The small molecule below binds the protein below.
Small molecule (SMILES): C=C(C)[C@@H]1CCC(C)=C[C@H]1c1c(O)cc(CCCCC)cc1O

Sequence of chain 1.A:
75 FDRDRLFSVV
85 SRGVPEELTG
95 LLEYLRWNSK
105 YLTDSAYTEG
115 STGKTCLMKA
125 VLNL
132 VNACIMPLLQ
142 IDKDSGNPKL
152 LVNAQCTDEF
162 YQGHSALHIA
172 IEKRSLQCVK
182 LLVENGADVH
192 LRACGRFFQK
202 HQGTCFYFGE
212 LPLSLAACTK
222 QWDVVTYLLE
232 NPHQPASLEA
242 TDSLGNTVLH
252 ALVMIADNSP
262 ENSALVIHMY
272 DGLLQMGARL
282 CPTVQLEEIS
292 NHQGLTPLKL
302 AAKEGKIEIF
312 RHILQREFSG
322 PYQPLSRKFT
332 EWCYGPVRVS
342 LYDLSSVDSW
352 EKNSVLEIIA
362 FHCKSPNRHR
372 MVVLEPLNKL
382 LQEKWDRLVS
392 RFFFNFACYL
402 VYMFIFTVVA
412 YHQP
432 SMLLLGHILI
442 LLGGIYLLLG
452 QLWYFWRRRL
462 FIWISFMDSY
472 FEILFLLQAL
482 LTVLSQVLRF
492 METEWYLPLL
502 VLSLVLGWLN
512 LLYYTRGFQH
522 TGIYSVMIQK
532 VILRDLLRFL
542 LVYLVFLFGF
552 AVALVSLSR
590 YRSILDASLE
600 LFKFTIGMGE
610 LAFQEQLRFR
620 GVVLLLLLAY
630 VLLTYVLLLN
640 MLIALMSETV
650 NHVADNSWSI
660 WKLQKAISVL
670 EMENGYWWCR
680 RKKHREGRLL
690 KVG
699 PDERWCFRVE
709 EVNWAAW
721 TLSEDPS

Sequence of chain 1.B:
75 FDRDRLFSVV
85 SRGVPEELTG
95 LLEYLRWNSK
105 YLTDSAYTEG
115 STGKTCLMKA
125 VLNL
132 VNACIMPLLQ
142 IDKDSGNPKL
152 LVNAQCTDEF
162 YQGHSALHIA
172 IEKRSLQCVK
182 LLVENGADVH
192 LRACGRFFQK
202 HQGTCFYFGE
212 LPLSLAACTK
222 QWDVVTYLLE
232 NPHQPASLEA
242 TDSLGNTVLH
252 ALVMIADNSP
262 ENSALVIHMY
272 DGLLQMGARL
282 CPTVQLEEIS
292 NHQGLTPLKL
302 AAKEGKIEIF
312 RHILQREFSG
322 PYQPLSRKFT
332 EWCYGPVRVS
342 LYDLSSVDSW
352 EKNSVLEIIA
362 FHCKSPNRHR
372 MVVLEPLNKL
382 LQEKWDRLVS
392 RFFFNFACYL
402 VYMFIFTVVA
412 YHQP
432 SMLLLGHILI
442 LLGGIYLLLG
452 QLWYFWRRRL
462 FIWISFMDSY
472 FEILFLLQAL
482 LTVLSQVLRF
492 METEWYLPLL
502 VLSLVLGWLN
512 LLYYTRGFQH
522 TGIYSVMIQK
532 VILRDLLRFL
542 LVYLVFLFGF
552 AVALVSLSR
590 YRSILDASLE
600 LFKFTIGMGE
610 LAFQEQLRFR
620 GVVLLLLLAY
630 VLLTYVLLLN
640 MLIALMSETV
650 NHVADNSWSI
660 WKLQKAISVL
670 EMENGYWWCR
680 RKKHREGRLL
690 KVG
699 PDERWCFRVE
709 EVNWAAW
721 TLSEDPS

Binding-site contacts:
Ligand atom C03 contacts residue MET640 of chain 1.B at 4.0 Å (hydrophobic).
Ligand atom C14 contacts residue TYR634 of chain 1.A at 4.2 Å (hydrophobic).
Ligand atom C15 contacts residue VAL635 of chain 1.A at 4.0 Å (hydrophobic).
Ligand atom C03 contacts residue TYR634 of chain 1.A at 3.9 Å (hydrophobic).
Ligand atom C17 contacts residue LEU541 of chain 1.B at 3.6 Å (hydrophobic).
Ligand atom O02 contacts residue LEU537 of chain 1.B at 2.9 Å (h-bond).
Ligand atom C15 contacts residue LEU537 of chain 1.B at 3.9 Å (hydrophobic).
Ligand atom C17 contacts residue LEU537 of chain 1.B at 3.5 Å (hydrophobic).
Ligand atom C07 contacts residue LEU541 of chain 1.B at 4.3 Å (hydrophobic).
Ligand atom C11 contacts residue LEU631 of chain 1.A at 3.5 Å (hydrophobic).
Ligand atom C21 contacts residue LEU631 of chain 1.A at 3.9 Å (hydrophobic).
Ligand atom C16 contacts residue LEU631 of chain 1.A at 3.4 Å (hydrophobic).
Ligand atom C11 contacts residue VAL635 of chain 1.A at 3.9 Å (hydrophobic).
Ligand atom C12 contacts residue LEU541 of chain 1.B at 3.9 Å (hydrophobic).
Ligand atom C05 contacts residue PHE540 of chain 1.B at 3.9 Å (hydrophobic).
Ligand atom C14 contacts residue LEU537 of chain 1.B at 4.2 Å (hydrophobic).
Ligand atom C06 contacts residue LEU637 of chain 1.B at 4.0 Å (hydrophobic).
Ligand atom C19 contacts residue PHE540 of chain 1.B at 3.7 Å (hydrophobic).
Ligand atom C13 contacts residue TYR544 of chain 1.B at 3.7 Å (hydrophobic).
Ligand atom C22 contacts residue LEU632 of chain 1.A at 4.2 Å (hydrophobic).
Ligand atom C05 contacts residue LEU637 of chain 1.B at 4.0 Å (hydrophobic).
Ligand atom C19 contacts residue MET640 of chain 1.B at 3.1 Å (hydrophobic).
Ligand atom C06 contacts residue TYR634 of chain 1.A at 4.0 Å (hydrophobic).
Ligand atom C21 contacts residue LEU632 of chain 1.A at 3.8 Å (hydrophobic).
Ligand atom C10 contacts residue LEU537 of chain 1.B at 4.2 Å (hydrophobic).
Ligand atom C14 contacts residue MET640 of chain 1.B at 4.0 Å (hydrophobic).
Ligand atom C07 contacts residue LEU631 of chain 1.A at 3.8 Å (hydrophobic).
Ligand atom O01 contacts residue VAL635 of chain 1.A at 4.0 Å.
Ligand atom C20 contacts residue LEU631 of chain 1.A at 4.0 Å (hydrophobic).
Ligand atom C05 contacts residue MET640 of chain 1.B at 3.0 Å (hydrophobic).
Ligand atom O02 contacts residue LEU541 of chain 1.B at 3.1 Å.
Ligand atom O01 contacts residue LEU631 of chain 1.A at 2.6 Å (h-bond).
Ligand atom C12 contacts residue LEU537 of chain 1.B at 3.9 Å (hydrophobic).
Ligand atom C10 contacts residue MET640 of chain 1.B at 3.5 Å (hydrophobic).
Ligand atom C16 contacts residue VAL635 of chain 1.A at 3.5 Å (hydrophobic).
Ligand atom O01 contacts residue TYR634 of chain 1.A at 3.6 Å.
Ligand atom C06 contacts residue MET640 of chain 1.B at 4.2 Å (hydrophobic).
Ligand atom C19 contacts residue LEU537 of chain 1.B at 3.5 Å (hydrophobic).
Ligand atom C05 contacts residue TYR634 of chain 1.A at 3.9 Å (hydrophobic).
Ligand atom C06 contacts residue PHE540 of chain 1.B at 4.1 Å (hydrophobic).